Binding-site contacts:
Ligand atom CM1 contacts residue LW21 of chain 1.L at 3.4 Å.
Ligand atom C contacts residue LYS120 of chain 1.A at 1.4 Å.
Ligand atom CM2 contacts residue THR144 of chain 1.A at 4.1 Å.
Ligand atom CM1 contacts residue ASP41 of chain 1.A at 3.4 Å.
Ligand atom O1 contacts residue THR62 of chain 1.A at 4.0 Å.
Ligand atom C contacts residue THR144 of chain 1.A at 4.5 Å.
Ligand atom CM1 contacts residue ALA200 of chain 1.A at 4.4 Å (hydrophobic).
Ligand atom C contacts residue ASP41 of chain 1.A at 4.3 Å.
Ligand atom CM2 contacts residue LYS120 of chain 1.A at 2.5 Å.
Ligand atom C contacts residue THR62 of chain 1.A at 4.2 Å.
Ligand atom C contacts residue THR61 of chain 1.A at 4.0 Å.
Ligand atom CM1 contacts residue LYS120 of chain 1.A at 2.5 Å.
Ligand atom CM2 contacts residue ALA164 of chain 1.A at 3.9 Å (hydrophobic).
Ligand atom O1 contacts residue LYS120 of chain 1.A at 2.8 Å (salt-bridge).
Ligand atom O1 contacts residue ASN63 of chain 1.A at 3.3 Å (h-bond).
Ligand atom CM2 contacts residue LEU142 of chain 1.A at 4.2 Å (hydrophobic).
Ligand atom CM1 contacts residue THR61 of chain 1.A at 4.2 Å.
Ligand atom O1 contacts residue ASP41 of chain 1.A at 2.4 Å (salt-bridge).
Ligand atom CM2 contacts residue THR61 of chain 1.A at 4.5 Å.
Ligand atom O1 contacts residue THR61 of chain 1.A at 3.8 Å.
Ligand atom CM1 contacts residue ASN63 of chain 1.A at 4.1 Å.
Ligand atom CM2 contacts residue ALA200 of chain 1.A at 4.4 Å (hydrophobic).
Ligand atom O1 contacts residue LW21 of chain 1.L at 3.7 Å.

Sequence of chain 1.A:
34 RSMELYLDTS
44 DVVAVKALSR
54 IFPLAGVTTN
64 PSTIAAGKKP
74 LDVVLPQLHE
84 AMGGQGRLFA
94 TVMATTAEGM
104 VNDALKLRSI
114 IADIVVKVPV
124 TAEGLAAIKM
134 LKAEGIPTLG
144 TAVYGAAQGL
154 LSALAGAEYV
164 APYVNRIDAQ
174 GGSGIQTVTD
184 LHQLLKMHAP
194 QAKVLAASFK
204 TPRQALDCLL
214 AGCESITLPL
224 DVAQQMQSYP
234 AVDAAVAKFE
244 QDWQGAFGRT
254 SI

A small-molecule ligand and the protein it binds are described below.
Small molecule (SMILES): CC(=O)CO